Sequence of chain 1.B:
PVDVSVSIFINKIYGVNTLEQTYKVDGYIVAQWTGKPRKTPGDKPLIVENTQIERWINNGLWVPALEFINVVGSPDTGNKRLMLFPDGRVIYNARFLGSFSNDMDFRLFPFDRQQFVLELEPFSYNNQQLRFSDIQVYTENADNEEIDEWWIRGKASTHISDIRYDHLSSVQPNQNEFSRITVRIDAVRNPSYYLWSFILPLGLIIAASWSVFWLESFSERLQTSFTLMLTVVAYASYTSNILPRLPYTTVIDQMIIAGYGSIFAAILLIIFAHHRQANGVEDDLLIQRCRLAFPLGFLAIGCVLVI

The small molecule below binds the protein below.
Small molecule (SMILES): C[C@]12CC3CC(N)(C1)C[C@@](C)(C3)C2

Binding-site contacts:
Ligand atom C03 contacts residue TYR165 of chain 1.C at 4.3 Å (hydrophobic).
Ligand atom C07 contacts residue PHE123 of chain 1.C at 4.3 Å (hydrophobic).
Ligand atom C05 contacts residue PHE123 of chain 1.C at 4.2 Å (hydrophobic).
Ligand atom C11 contacts residue GLU67 of chain 1.C at 4.4 Å.
Ligand atom C07 contacts residue GLU121 of chain 1.C at 3.7 Å.
Ligand atom C09 contacts residue ARG81 of chain 1.B at 4.4 Å.
Ligand atom C10 contacts residue TYR28 of chain 1.B at 3.4 Å (hydrophobic).
Ligand atom C04 contacts residue TYR165 of chain 1.C at 4.2 Å (hydrophobic).
Ligand atom N01 contacts residue PHE178 of chain 1.C at 4.5 Å.
Ligand atom C10 contacts residue ASN93 of chain 1.B at 4.4 Å.
Ligand atom C09 contacts residue PHE123 of chain 1.C at 4.2 Å (hydrophobic).
Ligand atom C02 contacts residue PHE178 of chain 1.C at 4.4 Å (hydrophobic).
Ligand atom C03 contacts residue TYR28 of chain 1.B at 4.1 Å (hydrophobic).
Ligand atom C08 contacts residue TYR165 of chain 1.C at 3.5 Å (hydrophobic).
Ligand atom C05 contacts residue TYR28 of chain 1.B at 4.0 Å (hydrophobic).
Ligand atom C04 contacts residue GLU121 of chain 1.C at 3.7 Å.
Ligand atom C02 contacts residue TYR165 of chain 1.C at 3.9 Å (hydrophobic).
Ligand atom C13 contacts residue TYR28 of chain 1.B at 3.8 Å (hydrophobic).
Ligand atom C07 contacts residue TYR165 of chain 1.C at 3.5 Å (hydrophobic).
Ligand atom C05 contacts residue ASN93 of chain 1.B at 3.8 Å.
Ligand atom C09 contacts residue ASN93 of chain 1.B at 4.1 Å.
Ligand atom C04 contacts residue PHE123 of chain 1.C at 4.2 Å (hydrophobic).
Ligand atom N01 contacts residue PRO122 of chain 1.C at 3.4 Å (h-bond).
Ligand atom C12 contacts residue LEU168 of chain 1.C at 3.7 Å (hydrophobic).
Ligand atom C13 contacts residue TYR165 of chain 1.C at 4.2 Å (hydrophobic).
Ligand atom C08 contacts residue TYR28 of chain 1.B at 4.0 Å (hydrophobic).
Ligand atom C06 contacts residue TYR165 of chain 1.C at 3.6 Å (hydrophobic).
Ligand atom N01 contacts residue TYR165 of chain 1.C at 4.2 Å.
Ligand atom C12 contacts residue TYR165 of chain 1.C at 3.7 Å (hydrophobic).
Ligand atom C11 contacts residue PHE123 of chain 1.C at 3.5 Å (hydrophobic).
Ligand atom C07 contacts residue PHE178 of chain 1.C at 3.8 Å (hydrophobic).
Ligand atom C12 contacts residue PHE178 of chain 1.C at 3.6 Å (hydrophobic).
Ligand atom N01 contacts residue PHE123 of chain 1.C at 4.2 Å.
Ligand atom C08 contacts residue GLU121 of chain 1.C at 3.9 Å.
Ligand atom N01 contacts residue GLU121 of chain 1.C at 2.8 Å (salt-bridge).
Ligand atom C11 contacts residue TYR28 of chain 1.B at 4.1 Å (hydrophobic).

Sequence of chain 1.C:
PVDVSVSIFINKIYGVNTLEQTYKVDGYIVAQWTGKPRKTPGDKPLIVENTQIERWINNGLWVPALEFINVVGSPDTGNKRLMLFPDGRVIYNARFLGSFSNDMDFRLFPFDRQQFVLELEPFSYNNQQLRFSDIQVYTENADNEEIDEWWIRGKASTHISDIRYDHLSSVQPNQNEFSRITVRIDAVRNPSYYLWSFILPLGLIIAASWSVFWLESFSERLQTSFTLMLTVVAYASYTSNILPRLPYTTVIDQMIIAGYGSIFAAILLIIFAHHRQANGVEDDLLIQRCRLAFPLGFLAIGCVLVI